A small-molecule ligand and the protein it binds are described below.
Small molecule (SMILES): CC(=O)N[C@@H]1[C@@H](O)[C@H](O)[C@@H](CO)O[C@H]1O

Binding-site contacts:
Ligand atom C7 contacts residue ASN280 of chain 1.A at 4.1 Å.
Ligand atom C3 contacts residue ASN280 of chain 1.A at 3.9 Å.
Ligand atom C1 contacts residue ASN280 of chain 1.A at 1.4 Å.
Ligand atom C6 contacts residue ASN280 of chain 1.A at 4.3 Å.
Ligand atom O6 contacts residue ASP297 of chain 1.A at 4.5 Å.
Ligand atom O5 contacts residue ASN280 of chain 1.A at 2.4 Å (h-bond).
Ligand atom O5 contacts residue ASP297 of chain 1.A at 3.6 Å.
Ligand atom C2 contacts residue ASP297 of chain 1.A at 4.2 Å.
Ligand atom C5 contacts residue ASN280 of chain 1.A at 3.7 Å.
Ligand atom C1 contacts residue ASP297 of chain 1.A at 3.3 Å.
Ligand atom C2 contacts residue ASN280 of chain 1.A at 2.6 Å.
Ligand atom N2 contacts residue ASN280 of chain 1.A at 3.0 Å (h-bond).
Ligand atom C5 contacts residue ASP297 of chain 1.A at 3.6 Å.
Ligand atom O6 contacts residue SER278 of chain 1.A at 3.8 Å.
Ligand atom O6 contacts residue ASN280 of chain 1.A at 3.8 Å.
Ligand atom C3 contacts residue ASP297 of chain 1.A at 4.3 Å.
Ligand atom C4 contacts residue ASN280 of chain 1.A at 4.3 Å.
Ligand atom O6 contacts residue PHE279 of chain 1.A at 4.3 Å.

Sequence of chain 1.A:
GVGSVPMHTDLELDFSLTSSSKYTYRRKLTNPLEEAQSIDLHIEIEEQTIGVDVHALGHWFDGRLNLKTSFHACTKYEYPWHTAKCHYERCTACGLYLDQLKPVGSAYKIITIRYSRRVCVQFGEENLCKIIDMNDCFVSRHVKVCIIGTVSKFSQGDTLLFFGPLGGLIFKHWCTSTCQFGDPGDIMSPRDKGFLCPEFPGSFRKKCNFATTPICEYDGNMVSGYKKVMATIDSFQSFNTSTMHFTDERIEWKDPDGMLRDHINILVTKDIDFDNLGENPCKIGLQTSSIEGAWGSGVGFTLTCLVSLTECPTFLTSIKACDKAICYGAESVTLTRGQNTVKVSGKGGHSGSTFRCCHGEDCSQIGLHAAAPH